Sequence of chain 2.A:
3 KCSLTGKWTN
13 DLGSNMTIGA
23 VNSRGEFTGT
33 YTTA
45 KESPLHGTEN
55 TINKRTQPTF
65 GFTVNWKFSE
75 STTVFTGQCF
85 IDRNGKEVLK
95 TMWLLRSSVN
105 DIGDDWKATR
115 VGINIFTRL

This small molecule binds to this protein.
Small molecule (SMILES): O=C(O)CCCCCNC(=O)CCCC[C@@H]1SC[C@@H]2NC(=O)N[C@@H]21

Sequence of chain 1.A:
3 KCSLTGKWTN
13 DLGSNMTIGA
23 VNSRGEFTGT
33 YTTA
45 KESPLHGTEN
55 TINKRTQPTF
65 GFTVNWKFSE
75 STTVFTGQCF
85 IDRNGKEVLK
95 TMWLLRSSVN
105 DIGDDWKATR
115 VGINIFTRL

Binding-site contacts:
Ligand atom C11 contacts residue TRP70 of chain 2.A at 3.8 Å (hydrophobic).
Ligand atom C13 contacts residue PHE72 of chain 2.A at 3.5 Å (hydrophobic).
Ligand atom C5 contacts residue LEU14 of chain 2.A at 3.6 Å (hydrophobic).
Ligand atom C14 contacts residue SER73 of chain 2.A at 4.2 Å.
Ligand atom C12 contacts residue PHE72 of chain 2.A at 3.5 Å (hydrophobic).
Ligand atom N1 contacts residue TRP97 of chain 2.A at 3.5 Å (h-bond).
Ligand atom O9 contacts residue LEU14 of chain 2.A at 3.9 Å.
Ligand atom C2 contacts residue TRP110 of chain 1.A at 4.1 Å (hydrophobic).
Ligand atom C2 contacts residue TRP97 of chain 2.A at 3.3 Å (hydrophobic).
Ligand atom C6 contacts residue TRP97 of chain 2.A at 2.9 Å (hydrophobic).
Ligand atom O23 contacts residue ARG114 of chain 2.A at 4.2 Å.
Ligand atom O15 contacts residue SER73 of chain 2.A at 3.4 Å (h-bond).
Ligand atom O24 contacts residue ARG114 of chain 2.A at 2.9 Å (salt-bridge).
Ligand atom C22 contacts residue ARG114 of chain 2.A at 3.8 Å.
Ligand atom N4 contacts residue ASN118 of chain 2.A at 4.4 Å.
Ligand atom C13 contacts residue TRP70 of chain 2.A at 4.2 Å (hydrophobic).
Ligand atom O15 contacts residue SER75 of chain 2.A at 3.6 Å.
Ligand atom C3 contacts residue TRP110 of chain 1.A at 3.7 Å (hydrophobic).
Ligand atom C10 contacts residue TRP70 of chain 2.A at 4.3 Å (hydrophobic).
Ligand atom N4 contacts residue SER16 of chain 2.A at 4.4 Å.
Ligand atom C21 contacts residue LYS111 of chain 1.A at 4.2 Å.
Ligand atom O9 contacts residue ASN12 of chain 2.A at 3.2 Å (h-bond).
Ligand atom C3 contacts residue LEU14 of chain 2.A at 3.9 Å (hydrophobic).
Ligand atom C11 contacts residue LEU99 of chain 2.A at 4.3 Å (hydrophobic).
Ligand atom S7 contacts residue TRP70 of chain 2.A at 4.0 Å.
Ligand atom C2 contacts residue ASN118 of chain 2.A at 3.7 Å.
Ligand atom C10 contacts residue TRP110 of chain 1.A at 4.0 Å (hydrophobic).
Ligand atom N1 contacts residue ASN118 of chain 2.A at 2.5 Å (h-bond).
Ligand atom S7 contacts residue THR77 of chain 2.A at 3.7 Å.
Ligand atom C5 contacts residue ASN12 of chain 2.A at 4.3 Å.
Ligand atom C14 contacts residue PHE72 of chain 2.A at 4.0 Å (hydrophobic).
Ligand atom O9 contacts residue TYR33 of chain 2.A at 2.9 Å (h-bond).
Ligand atom N1 contacts residue LEU14 of chain 2.A at 4.2 Å.
Ligand atom C5 contacts residue ASN118 of chain 2.A at 3.1 Å.
Ligand atom O9 contacts residue SER16 of chain 2.A at 3.6 Å.
Ligand atom C8 contacts residue TRP110 of chain 1.A at 3.5 Å (hydrophobic).
Ligand atom N1 contacts residue TYR33 of chain 2.A at 4.3 Å.
Ligand atom N4 contacts residue LEU14 of chain 2.A at 3.4 Å.
Ligand atom C5 contacts residue TYR33 of chain 2.A at 3.7 Å (hydrophobic).
Ligand atom O9 contacts residue ASN118 of chain 2.A at 3.1 Å (h-bond).